Binding-site contacts:
Ligand atom C5' contacts residue TYR107 of chain 1.A at 3.6 Å (hydrophobic).
Ligand atom O5P contacts residue ARG81 of chain 1.A at 2.8 Å (salt-bridge).
Ligand atom O3P contacts residue LYS78 of chain 1.A at 2.9 Å (salt-bridge).
Ligand atom O3P contacts residue TYR79 of chain 1.A at 3.4 Å (h-bond).
Ligand atom O4 contacts residue LEU37 of chain 1.A at 3.8 Å.
Ligand atom C5 contacts residue LEU83 of chain 1.A at 3.9 Å (hydrophobic).
Ligand atom N3 contacts residue TYR109 of chain 1.A at 3.6 Å.
Ligand atom C4 contacts residue TYR109 of chain 1.A at 3.9 Å (hydrophobic).
Ligand atom P2 contacts residue ARG35 of chain 1.A at 3.6 Å.
Ligand atom N3 contacts residue LEU83 of chain 1.A at 3.7 Å.
Ligand atom P2 contacts residue CA1 of chain 1.C at 4.1 Å.
Ligand atom C2 contacts residue TYR109 of chain 1.A at 4.0 Å (hydrophobic).
Ligand atom C5M contacts residue LEU36 of chain 1.A at 4.0 Å (hydrophobic).
Ligand atom O5P contacts residue ARG35 of chain 1.A at 3.0 Å (salt-bridge).
Ligand atom C2' contacts residue TYR107 of chain 1.A at 3.7 Å (hydrophobic).
Ligand atom C1' contacts residue ARG81 of chain 1.A at 4.1 Å.
Ligand atom O4 contacts residue LEU83 of chain 1.A at 3.6 Å.
Ligand atom C5M contacts residue ARG35 of chain 1.A at 3.8 Å.
Ligand atom C5' contacts residue ARG81 of chain 1.A at 4.0 Å.
Ligand atom O3' contacts residue LYS78 of chain 1.A at 3.6 Å.
Ligand atom O3' contacts residue TYR79 of chain 1.A at 4.1 Å.
Ligand atom C5 contacts residue TYR107 of chain 1.A at 4.0 Å (hydrophobic).
Ligand atom C4 contacts residue LEU83 of chain 1.A at 3.6 Å (hydrophobic).
Ligand atom C2 contacts residue ASP77 of chain 1.A at 4.0 Å.
Ligand atom C3' contacts residue TYR107 of chain 1.A at 3.9 Å (hydrophobic).
Ligand atom C5M contacts residue TYR107 of chain 1.A at 3.7 Å (hydrophobic).
Ligand atom O4' contacts residue ARG81 of chain 1.A at 3.0 Å (salt-bridge).
Ligand atom O4P contacts residue ASP40 of chain 1.A at 3.5 Å (salt-bridge).
Ligand atom C4' contacts residue ARG81 of chain 1.A at 3.8 Å.
Ligand atom O4P contacts residue ARG35 of chain 1.A at 2.9 Å (salt-bridge).
Ligand atom O2 contacts residue ASP77 of chain 1.A at 3.8 Å.
Ligand atom C2' contacts residue TYR109 of chain 1.A at 3.9 Å (hydrophobic).
Ligand atom P1 contacts residue LYS78 of chain 1.A at 3.9 Å.
Ligand atom O5' contacts residue ARG81 of chain 1.A at 3.0 Å (salt-bridge).
Ligand atom O4P contacts residue CA1 of chain 1.C at 3.1 Å.
Ligand atom O5' contacts residue ARG35 of chain 1.A at 3.7 Å.
Ligand atom O2P contacts residue TYR79 of chain 1.A at 2.7 Å (h-bond).
Ligand atom C4' contacts residue TYR79 of chain 1.A at 4.1 Å (hydrophobic).
Ligand atom P1 contacts residue TYR79 of chain 1.A at 3.6 Å.
Ligand atom P2 contacts residue ARG81 of chain 1.A at 3.9 Å.

Sequence of chain 1.A:
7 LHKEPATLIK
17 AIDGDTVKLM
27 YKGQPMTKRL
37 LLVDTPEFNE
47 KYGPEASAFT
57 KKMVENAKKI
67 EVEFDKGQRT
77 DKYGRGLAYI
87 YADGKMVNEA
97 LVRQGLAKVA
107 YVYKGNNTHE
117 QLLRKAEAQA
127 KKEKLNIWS

The small molecule below binds the protein below.
Small molecule (SMILES): Cc1cn([C@H]2C[C@H](OP(=O)(O)O)[C@@H](COP(=O)(O)O)O2)c(=O)[nH]c1=O